A small-molecule ligand and the protein it binds are described below.
Small molecule (SMILES): CC(=O)N[C@@H]1[C@@H](O)[C@H](O)[C@@H](CO)O[C@H]1O

Sequence of chain 1.B:
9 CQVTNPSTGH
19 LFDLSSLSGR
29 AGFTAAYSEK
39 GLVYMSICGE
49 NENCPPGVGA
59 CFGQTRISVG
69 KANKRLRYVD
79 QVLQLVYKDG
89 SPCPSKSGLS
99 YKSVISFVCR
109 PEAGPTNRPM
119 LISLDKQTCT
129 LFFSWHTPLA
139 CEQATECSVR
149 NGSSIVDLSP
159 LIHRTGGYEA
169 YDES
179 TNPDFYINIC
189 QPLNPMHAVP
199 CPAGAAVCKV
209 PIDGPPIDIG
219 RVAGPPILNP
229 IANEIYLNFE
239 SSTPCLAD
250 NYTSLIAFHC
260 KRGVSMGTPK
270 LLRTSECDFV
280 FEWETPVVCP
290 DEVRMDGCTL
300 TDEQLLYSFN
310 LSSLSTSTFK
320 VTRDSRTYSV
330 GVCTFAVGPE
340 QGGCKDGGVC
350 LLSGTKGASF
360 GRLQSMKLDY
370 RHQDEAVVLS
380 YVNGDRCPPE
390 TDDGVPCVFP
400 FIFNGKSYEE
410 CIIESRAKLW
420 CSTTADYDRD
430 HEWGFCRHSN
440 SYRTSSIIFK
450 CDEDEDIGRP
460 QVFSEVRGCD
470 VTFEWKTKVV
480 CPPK

Binding-site contacts:
Ligand atom C8 contacts residue ASN309 of chain 1.B at 3.8 Å.
Ligand atom O5 contacts residue SER311 of chain 1.B at 4.4 Å.
Ligand atom C1 contacts residue ASN309 of chain 1.B at 1.4 Å.
Ligand atom C5 contacts residue ASN309 of chain 1.B at 3.7 Å.
Ligand atom N2 contacts residue ASN309 of chain 1.B at 2.9 Å (h-bond).
Ligand atom C4 contacts residue ASN309 of chain 1.B at 4.2 Å.
Ligand atom C7 contacts residue ASN309 of chain 1.B at 3.8 Å.
Ligand atom C3 contacts residue ASN309 of chain 1.B at 3.8 Å.
Ligand atom O5 contacts residue ASN309 of chain 1.B at 2.4 Å (h-bond).
Ligand atom C1 contacts residue SER311 of chain 1.B at 4.1 Å.
Ligand atom C2 contacts residue ASN309 of chain 1.B at 2.5 Å.